Sequence of chain 1.G:
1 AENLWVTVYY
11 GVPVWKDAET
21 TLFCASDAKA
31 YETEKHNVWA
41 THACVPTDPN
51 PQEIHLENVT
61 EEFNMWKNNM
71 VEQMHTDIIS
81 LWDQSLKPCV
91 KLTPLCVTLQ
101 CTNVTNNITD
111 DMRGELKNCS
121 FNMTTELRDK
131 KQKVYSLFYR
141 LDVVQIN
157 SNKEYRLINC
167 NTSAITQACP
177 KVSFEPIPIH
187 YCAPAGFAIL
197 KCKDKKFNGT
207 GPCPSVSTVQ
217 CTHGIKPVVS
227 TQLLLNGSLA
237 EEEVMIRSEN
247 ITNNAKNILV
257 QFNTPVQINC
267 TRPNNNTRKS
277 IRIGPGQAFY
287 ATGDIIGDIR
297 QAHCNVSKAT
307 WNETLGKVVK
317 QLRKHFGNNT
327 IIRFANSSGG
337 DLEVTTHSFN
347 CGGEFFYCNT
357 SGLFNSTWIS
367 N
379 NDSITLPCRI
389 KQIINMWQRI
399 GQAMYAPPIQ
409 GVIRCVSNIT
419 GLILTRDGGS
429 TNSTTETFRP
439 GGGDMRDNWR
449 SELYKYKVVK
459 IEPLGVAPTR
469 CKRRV

Binding-site contacts:
Ligand atom O3 contacts residue ASN103 of chain 1.G at 3.9 Å.
Ligand atom O5 contacts residue ARG140 of chain 1.G at 4.3 Å.
Ligand atom C3 contacts residue ASN103 of chain 1.G at 3.0 Å.
Ligand atom C4 contacts residue ASN103 of chain 1.G at 3.4 Å.
Ligand atom O5 contacts residue ASN103 of chain 1.G at 2.1 Å (h-bond).
Ligand atom C1 contacts residue ASN103 of chain 1.G at 1.4 Å.
Ligand atom C6 contacts residue ARG140 of chain 1.G at 4.3 Å.
Ligand atom C2 contacts residue ASN103 of chain 1.G at 1.6 Å.
Ligand atom C6 contacts residue ASN103 of chain 1.G at 4.3 Å.
Ligand atom O3 contacts residue ILE108 of chain 1.G at 3.8 Å.
Ligand atom C5 contacts residue ASN103 of chain 1.G at 3.3 Å.
Ligand atom N2 contacts residue ASN103 of chain 1.G at 2.4 Å (h-bond).
Ligand atom O6 contacts residue ASN103 of chain 1.G at 3.9 Å.
Ligand atom O7 contacts residue ASN103 of chain 1.G at 3.9 Å.
Ligand atom O6 contacts residue ARG140 of chain 1.G at 3.0 Å (salt-bridge).
Ligand atom C7 contacts residue ASN103 of chain 1.G at 3.4 Å.
Ligand atom O6 contacts residue ARG113 of chain 1.G at 4.5 Å.

A small-molecule ligand and the protein it binds are described below.
Small molecule (SMILES): CC(=O)N[C@@H]1[C@@H](O)[C@H](O)[C@@H](CO)O[C@H]1O